The small molecule below binds the protein below.
Small molecule (SMILES): OC[C@H]1O[C@H](O)[C@@H](O)[C@@H](O)[C@@H]1O

Binding-site contacts:
Ligand atom O1 contacts residue LEU90 of chain 1.C at 4.1 Å.
Ligand atom O1 contacts residue ASP139 of chain 1.C at 3.4 Å (salt-bridge).
Ligand atom C3 contacts residue THR92 of chain 1.C at 4.3 Å.
Ligand atom O6 contacts residue GLY138 of chain 1.C at 3.3 Å.
Ligand atom C6 contacts residue LEU140 of chain 1.C at 3.4 Å (hydrophobic).
Ligand atom O3 contacts residue THR92 of chain 1.C at 4.5 Å.
Ligand atom O3 contacts residue GLY15 of chain 1.C at 3.7 Å.
Ligand atom O2 contacts residue GLY138 of chain 1.C at 3.5 Å.
Ligand atom O5 contacts residue GLY138 of chain 1.C at 3.8 Å.
Ligand atom C1 contacts residue ASP139 of chain 1.C at 3.3 Å.
Ligand atom C1 contacts residue GLY138 of chain 1.C at 4.4 Å.
Ligand atom O6 contacts residue LEU140 of chain 1.C at 3.0 Å (h-bond).
Ligand atom O6 contacts residue ASP139 of chain 1.C at 3.1 Å (salt-bridge).
Ligand atom O4 contacts residue THR94 of chain 1.C at 3.6 Å (h-bond).
Ligand atom C6 contacts residue ASP139 of chain 1.C at 4.1 Å.
Ligand atom C4 contacts residue ASP142 of chain 1.C at 3.4 Å.
Ligand atom O4 contacts residue GLY15 of chain 1.C at 3.5 Å.
Ligand atom O5 contacts residue ASP139 of chain 1.C at 3.0 Å (salt-bridge).
Ligand atom O2 contacts residue ASP139 of chain 1.C at 4.2 Å.
Ligand atom C6 contacts residue ASP142 of chain 1.C at 3.2 Å.
Ligand atom O4 contacts residue THR92 of chain 1.C at 4.4 Å.
Ligand atom C5 contacts residue ASP139 of chain 1.C at 4.2 Å.
Ligand atom C3 contacts residue GLY16 of chain 1.C at 3.9 Å.
Ligand atom C6 contacts residue LEU90 of chain 1.C at 3.6 Å (hydrophobic).
Ligand atom O4 contacts residue GLY16 of chain 1.C at 3.6 Å.
Ligand atom C4 contacts residue LEU90 of chain 1.C at 4.5 Å (hydrophobic).
Ligand atom O3 contacts residue GLY16 of chain 1.C at 3.1 Å (h-bond).
Ligand atom O6 contacts residue ASP142 of chain 1.C at 2.6 Å (salt-bridge).
Ligand atom C5 contacts residue ASP142 of chain 1.C at 4.0 Å.
Ligand atom C5 contacts residue LEU90 of chain 1.C at 3.6 Å (hydrophobic).
Ligand atom C4 contacts residue GLY15 of chain 1.C at 4.3 Å.
Ligand atom O2 contacts residue GLY16 of chain 1.C at 3.6 Å.
Ligand atom O4 contacts residue LEU90 of chain 1.C at 4.3 Å.
Ligand atom O4 contacts residue ASP142 of chain 1.C at 2.6 Å (salt-bridge).
Ligand atom C4 contacts residue GLY16 of chain 1.C at 3.5 Å.
Ligand atom C6 contacts residue VAL96 of chain 1.C at 4.3 Å (hydrophobic).

Sequence of chain 1.C:
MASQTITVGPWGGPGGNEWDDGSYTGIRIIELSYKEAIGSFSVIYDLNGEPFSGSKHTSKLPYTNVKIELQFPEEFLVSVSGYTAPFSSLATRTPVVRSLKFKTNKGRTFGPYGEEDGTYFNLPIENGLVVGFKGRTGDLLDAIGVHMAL